Sequence of chain 1.C:
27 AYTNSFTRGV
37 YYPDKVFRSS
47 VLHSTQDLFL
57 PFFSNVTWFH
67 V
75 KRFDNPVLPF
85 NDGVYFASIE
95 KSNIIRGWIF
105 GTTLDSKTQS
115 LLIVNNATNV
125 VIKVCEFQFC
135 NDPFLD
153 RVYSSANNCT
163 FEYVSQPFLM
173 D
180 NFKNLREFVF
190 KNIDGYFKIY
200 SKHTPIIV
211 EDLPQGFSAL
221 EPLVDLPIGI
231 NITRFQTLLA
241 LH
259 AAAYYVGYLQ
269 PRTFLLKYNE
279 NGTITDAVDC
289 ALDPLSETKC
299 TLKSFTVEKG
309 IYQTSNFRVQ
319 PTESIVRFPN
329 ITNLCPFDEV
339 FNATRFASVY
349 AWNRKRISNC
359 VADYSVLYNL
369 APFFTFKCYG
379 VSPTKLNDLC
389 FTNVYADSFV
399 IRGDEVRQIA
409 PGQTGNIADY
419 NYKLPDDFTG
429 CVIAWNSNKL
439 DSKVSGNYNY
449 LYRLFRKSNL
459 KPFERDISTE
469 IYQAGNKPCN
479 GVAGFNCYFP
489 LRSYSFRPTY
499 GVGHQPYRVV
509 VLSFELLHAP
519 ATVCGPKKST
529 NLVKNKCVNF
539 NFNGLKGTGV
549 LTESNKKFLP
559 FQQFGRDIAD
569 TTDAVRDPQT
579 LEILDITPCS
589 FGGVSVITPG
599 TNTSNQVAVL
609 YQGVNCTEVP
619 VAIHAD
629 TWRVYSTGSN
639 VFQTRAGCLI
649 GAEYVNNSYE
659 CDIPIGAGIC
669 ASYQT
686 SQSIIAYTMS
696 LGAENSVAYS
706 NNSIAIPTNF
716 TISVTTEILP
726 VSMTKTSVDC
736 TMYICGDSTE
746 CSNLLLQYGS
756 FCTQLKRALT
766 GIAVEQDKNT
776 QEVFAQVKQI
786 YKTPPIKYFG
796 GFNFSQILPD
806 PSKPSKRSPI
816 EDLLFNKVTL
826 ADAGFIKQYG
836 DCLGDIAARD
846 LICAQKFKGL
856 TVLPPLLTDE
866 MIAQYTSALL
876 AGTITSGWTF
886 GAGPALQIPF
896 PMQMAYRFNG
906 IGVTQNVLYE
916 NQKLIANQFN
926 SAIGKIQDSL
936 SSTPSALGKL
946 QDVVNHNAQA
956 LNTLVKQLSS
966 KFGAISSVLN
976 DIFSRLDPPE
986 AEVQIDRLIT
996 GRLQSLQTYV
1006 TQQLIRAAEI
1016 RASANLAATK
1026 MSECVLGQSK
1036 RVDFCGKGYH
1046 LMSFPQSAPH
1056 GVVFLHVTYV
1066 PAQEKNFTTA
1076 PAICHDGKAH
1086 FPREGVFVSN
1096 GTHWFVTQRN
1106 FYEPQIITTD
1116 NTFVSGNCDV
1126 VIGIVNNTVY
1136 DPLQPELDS

Binding-site contacts:
Ligand atom O3 contacts residue ASN798 of chain 1.C at 4.0 Å.
Ligand atom C4 contacts residue ASN798 of chain 1.C at 4.2 Å.
Ligand atom C3 contacts residue ASN798 of chain 1.C at 3.7 Å.
Ligand atom O7 contacts residue ASN798 of chain 1.C at 2.7 Å (h-bond).
Ligand atom C1 contacts residue SER800 of chain 1.C at 3.4 Å.
Ligand atom C2 contacts residue ASN798 of chain 1.C at 2.4 Å.
Ligand atom C5 contacts residue ASN798 of chain 1.C at 3.6 Å.
Ligand atom C4 contacts residue SER800 of chain 1.C at 4.4 Å.
Ligand atom O5 contacts residue ASN798 of chain 1.C at 2.3 Å (h-bond).
Ligand atom C5 contacts residue SER800 of chain 1.C at 3.2 Å.
Ligand atom O4 contacts residue SER800 of chain 1.C at 4.3 Å.
Ligand atom N2 contacts residue ASN798 of chain 1.C at 3.2 Å (h-bond).
Ligand atom C6 contacts residue SER800 of chain 1.C at 3.9 Å.
Ligand atom C6 contacts residue GLN801 of chain 1.C at 3.9 Å.
Ligand atom C7 contacts residue ASN798 of chain 1.C at 3.3 Å.
Ligand atom C1 contacts residue ASN798 of chain 1.C at 1.4 Å.
Ligand atom O5 contacts residue SER800 of chain 1.C at 3.2 Å (h-bond).

A small-molecule ligand and the protein it binds are described below.
Small molecule (SMILES): CC(=O)N[C@@H]1[C@@H](O)[C@H](O)[C@@H](CO)O[C@H]1O